Sequence of chain 1.B:
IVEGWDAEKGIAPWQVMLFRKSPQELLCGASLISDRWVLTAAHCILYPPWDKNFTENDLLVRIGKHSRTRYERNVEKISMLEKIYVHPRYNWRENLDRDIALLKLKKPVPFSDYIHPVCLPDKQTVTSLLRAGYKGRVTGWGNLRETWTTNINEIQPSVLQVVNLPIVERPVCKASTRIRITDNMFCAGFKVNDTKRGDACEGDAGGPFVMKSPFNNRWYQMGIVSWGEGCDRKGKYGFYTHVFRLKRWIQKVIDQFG

Binding-site contacts:
Ligand atom C8 contacts residue LEU46 of chain 1.B at 4.2 Å (hydrophobic).
Ligand atom C7 contacts residue ASN53 of chain 1.B at 3.8 Å.
Ligand atom C7 contacts residue LEU46 of chain 1.B at 4.1 Å (hydrophobic).
Ligand atom C4 contacts residue ASN53 of chain 1.B at 4.4 Å.
Ligand atom C3 contacts residue ASN53 of chain 1.B at 4.0 Å.
Ligand atom C1 contacts residue ASN53 of chain 1.B at 1.5 Å.
Ligand atom O5 contacts residue ASN53 of chain 1.B at 2.5 Å (h-bond).
Ligand atom O7 contacts residue ASN53 of chain 1.B at 4.1 Å.
Ligand atom C2 contacts residue ASN53 of chain 1.B at 2.6 Å.
Ligand atom C5 contacts residue ASN53 of chain 1.B at 3.6 Å.
Ligand atom N2 contacts residue LEU46 of chain 1.B at 4.2 Å.
Ligand atom N2 contacts residue ASN53 of chain 1.B at 2.8 Å (h-bond).

The protein below binds the small molecule below.
Small molecule (SMILES): CC(=O)N[C@@H]1[C@@H](O)[C@H](O)[C@@H](CO)O[C@H]1O